Binding-site contacts:
Ligand atom N2 contacts residue ASN305 of chain 1.C at 2.9 Å (h-bond).
Ligand atom C7 contacts residue ASN305 of chain 1.C at 3.8 Å.
Ligand atom C8 contacts residue MET306 of chain 1.C at 4.4 Å (hydrophobic).
Ligand atom C1 contacts residue ASN305 of chain 1.C at 1.4 Å.
Ligand atom O5 contacts residue ASN305 of chain 1.C at 2.4 Å (h-bond).
Ligand atom C4 contacts residue ASN305 of chain 1.C at 4.2 Å.
Ligand atom O7 contacts residue ASN305 of chain 1.C at 4.2 Å.
Ligand atom C8 contacts residue LYS292 of chain 1.C at 4.2 Å.
Ligand atom C2 contacts residue ASN305 of chain 1.C at 2.5 Å.
Ligand atom C5 contacts residue ASN305 of chain 1.C at 3.7 Å.
Ligand atom C3 contacts residue ASN305 of chain 1.C at 3.8 Å.
Ligand atom C8 contacts residue TRP311 of chain 1.C at 3.9 Å (hydrophobic).

Sequence of chain 1.C:
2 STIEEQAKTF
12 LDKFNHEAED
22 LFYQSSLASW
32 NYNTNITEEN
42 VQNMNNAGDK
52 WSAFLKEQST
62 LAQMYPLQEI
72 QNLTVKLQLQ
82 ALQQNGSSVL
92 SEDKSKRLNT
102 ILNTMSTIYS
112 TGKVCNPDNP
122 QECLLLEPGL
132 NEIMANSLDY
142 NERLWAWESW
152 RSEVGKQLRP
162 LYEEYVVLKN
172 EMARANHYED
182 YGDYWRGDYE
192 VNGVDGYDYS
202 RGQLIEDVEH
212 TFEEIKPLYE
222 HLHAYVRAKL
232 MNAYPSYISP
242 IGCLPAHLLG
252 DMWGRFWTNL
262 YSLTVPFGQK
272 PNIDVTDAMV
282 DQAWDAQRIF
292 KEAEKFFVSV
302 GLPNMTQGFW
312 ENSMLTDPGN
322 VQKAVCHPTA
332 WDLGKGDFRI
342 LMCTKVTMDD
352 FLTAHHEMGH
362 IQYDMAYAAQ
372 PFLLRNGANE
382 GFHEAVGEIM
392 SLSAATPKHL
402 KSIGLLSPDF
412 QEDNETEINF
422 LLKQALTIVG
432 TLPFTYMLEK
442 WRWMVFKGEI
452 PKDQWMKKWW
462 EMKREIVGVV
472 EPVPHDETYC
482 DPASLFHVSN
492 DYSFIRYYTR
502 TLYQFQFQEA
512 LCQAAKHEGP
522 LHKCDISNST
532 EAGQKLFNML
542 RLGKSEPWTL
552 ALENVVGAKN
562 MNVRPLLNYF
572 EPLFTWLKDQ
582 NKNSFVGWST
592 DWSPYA

This small molecule binds to this protein.
Small molecule (SMILES): CC(=O)N[C@@H]1[C@@H](O)[C@H](O)[C@@H](CO)O[C@H]1O